Binding-site contacts:
Ligand atom C8 contacts residue PRO3 of chain 1.A at 3.7 Å (hydrophobic).
Ligand atom C7 contacts residue PRO3 of chain 1.A at 4.3 Å (hydrophobic).
Ligand atom O6 contacts residue GLN86 of chain 1.A at 2.7 Å (h-bond).
Ligand atom O3 contacts residue ASN29 of chain 1.A at 3.4 Å (h-bond).
Ligand atom C3 contacts residue ASN29 of chain 1.A at 3.7 Å.
Ligand atom O6 contacts residue PRO3 of chain 1.A at 3.7 Å.
Ligand atom O7 contacts residue ASN29 of chain 1.A at 3.3 Å (h-bond).
Ligand atom C5 contacts residue GLN86 of chain 1.A at 3.8 Å.
Ligand atom C7 contacts residue ASN29 of chain 1.A at 3.6 Å.
Ligand atom C2 contacts residue THR85 of chain 1.A at 3.5 Å.
Ligand atom O4 contacts residue GLN86 of chain 1.A at 4.2 Å.
Ligand atom N2 contacts residue THR85 of chain 1.A at 4.2 Å.
Ligand atom C5 contacts residue ASN29 of chain 1.A at 3.7 Å.
Ligand atom N2 contacts residue ASN29 of chain 1.A at 3.4 Å (h-bond).
Ligand atom C1 contacts residue ASN29 of chain 1.A at 1.5 Å.
Ligand atom C4 contacts residue ASN29 of chain 1.A at 4.3 Å.
Ligand atom O7 contacts residue PRO3 of chain 1.A at 4.2 Å.
Ligand atom O3 contacts residue THR85 of chain 1.A at 2.9 Å (h-bond).
Ligand atom O7 contacts residue THR85 of chain 1.A at 4.5 Å.
Ligand atom C3 contacts residue THR85 of chain 1.A at 3.4 Å.
Ligand atom O7 contacts residue TYR27 of chain 1.A at 4.2 Å.
Ligand atom O5 contacts residue ASN29 of chain 1.A at 2.4 Å (h-bond).
Ligand atom C6 contacts residue GLN86 of chain 1.A at 3.5 Å.
Ligand atom C2 contacts residue ASN29 of chain 1.A at 2.5 Å.

Sequence of chain 1.A:
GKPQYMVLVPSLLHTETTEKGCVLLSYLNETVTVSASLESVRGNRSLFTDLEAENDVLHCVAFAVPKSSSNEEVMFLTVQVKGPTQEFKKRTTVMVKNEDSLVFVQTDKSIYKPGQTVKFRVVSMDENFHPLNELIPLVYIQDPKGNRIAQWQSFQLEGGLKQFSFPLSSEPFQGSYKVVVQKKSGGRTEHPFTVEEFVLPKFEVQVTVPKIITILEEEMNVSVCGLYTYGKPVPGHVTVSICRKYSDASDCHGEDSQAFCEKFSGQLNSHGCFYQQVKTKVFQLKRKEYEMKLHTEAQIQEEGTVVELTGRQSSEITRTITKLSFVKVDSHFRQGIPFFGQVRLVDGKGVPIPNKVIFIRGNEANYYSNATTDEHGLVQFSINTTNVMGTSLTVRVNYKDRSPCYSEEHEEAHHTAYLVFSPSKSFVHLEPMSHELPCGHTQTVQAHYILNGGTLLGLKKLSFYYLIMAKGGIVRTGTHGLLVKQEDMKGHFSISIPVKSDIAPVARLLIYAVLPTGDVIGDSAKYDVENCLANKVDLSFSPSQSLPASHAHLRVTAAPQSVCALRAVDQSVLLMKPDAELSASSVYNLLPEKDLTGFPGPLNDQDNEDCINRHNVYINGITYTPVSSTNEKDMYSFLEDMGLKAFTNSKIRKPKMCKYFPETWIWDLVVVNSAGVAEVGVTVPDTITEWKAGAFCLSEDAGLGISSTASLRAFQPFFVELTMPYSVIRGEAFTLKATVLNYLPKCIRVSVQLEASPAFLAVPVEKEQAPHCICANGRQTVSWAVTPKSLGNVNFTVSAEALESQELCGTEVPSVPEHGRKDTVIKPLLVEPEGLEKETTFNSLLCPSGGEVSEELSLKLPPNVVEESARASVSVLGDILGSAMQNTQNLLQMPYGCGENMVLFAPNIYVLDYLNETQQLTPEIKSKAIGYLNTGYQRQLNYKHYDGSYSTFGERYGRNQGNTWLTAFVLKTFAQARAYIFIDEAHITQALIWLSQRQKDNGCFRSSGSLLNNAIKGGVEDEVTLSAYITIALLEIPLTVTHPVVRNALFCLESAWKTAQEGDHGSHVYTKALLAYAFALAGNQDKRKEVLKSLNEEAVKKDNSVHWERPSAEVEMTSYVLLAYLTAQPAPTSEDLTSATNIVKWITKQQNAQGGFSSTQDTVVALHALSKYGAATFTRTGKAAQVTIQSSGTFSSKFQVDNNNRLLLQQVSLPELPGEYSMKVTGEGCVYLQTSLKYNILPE

This small molecule binds to this protein.
Small molecule (SMILES): CC(=O)N[C@H]1[C@H](O[C@H]2[C@H](O)[C@@H](NC(C)=O)CO[C@@H]2CO)O[C@H](CO)[C@@H](O)[C@@H]1O